Binding-site contacts:
Ligand atom O7 contacts residue THR312 of chain 1.C at 4.0 Å.
Ligand atom N2 contacts residue ASN283 of chain 1.C at 2.9 Å (h-bond).
Ligand atom C8 contacts residue ASN283 of chain 1.C at 3.9 Å.
Ligand atom C4 contacts residue ASN283 of chain 1.C at 4.2 Å.
Ligand atom C1 contacts residue ALA281 of chain 1.C at 4.3 Å (hydrophobic).
Ligand atom O7 contacts residue SER311 of chain 1.C at 3.2 Å (h-bond).
Ligand atom C2 contacts residue ASN283 of chain 1.C at 2.4 Å.
Ligand atom C5 contacts residue ASN283 of chain 1.C at 3.7 Å.
Ligand atom O6 contacts residue ARG558 of chain 1.C at 3.8 Å.
Ligand atom C7 contacts residue ASN283 of chain 1.C at 3.3 Å.
Ligand atom C7 contacts residue SER311 of chain 1.C at 3.8 Å.
Ligand atom C8 contacts residue SER311 of chain 1.C at 4.0 Å.
Ligand atom O5 contacts residue ALA281 of chain 1.C at 3.7 Å.
Ligand atom C3 contacts residue ASN283 of chain 1.C at 3.8 Å.
Ligand atom C1 contacts residue ASN283 of chain 1.C at 1.4 Å.
Ligand atom C6 contacts residue ALA281 of chain 1.C at 3.9 Å (hydrophobic).
Ligand atom O6 contacts residue ASP640 of chain 1.C at 4.1 Å.
Ligand atom C8 contacts residue THR312 of chain 1.C at 4.0 Å.
Ligand atom O5 contacts residue ASN283 of chain 1.C at 2.4 Å (h-bond).
Ligand atom C5 contacts residue ALA281 of chain 1.C at 4.0 Å (hydrophobic).
Ligand atom O7 contacts residue ASN283 of chain 1.C at 3.9 Å.

A protein and the small-molecule ligand that binds it are described below.
Small molecule (SMILES): CC(=O)N[C@@H]1[C@@H](O)[C@H](O)[C@@H](CO)O[C@H]1O

Sequence of chain 1.C:
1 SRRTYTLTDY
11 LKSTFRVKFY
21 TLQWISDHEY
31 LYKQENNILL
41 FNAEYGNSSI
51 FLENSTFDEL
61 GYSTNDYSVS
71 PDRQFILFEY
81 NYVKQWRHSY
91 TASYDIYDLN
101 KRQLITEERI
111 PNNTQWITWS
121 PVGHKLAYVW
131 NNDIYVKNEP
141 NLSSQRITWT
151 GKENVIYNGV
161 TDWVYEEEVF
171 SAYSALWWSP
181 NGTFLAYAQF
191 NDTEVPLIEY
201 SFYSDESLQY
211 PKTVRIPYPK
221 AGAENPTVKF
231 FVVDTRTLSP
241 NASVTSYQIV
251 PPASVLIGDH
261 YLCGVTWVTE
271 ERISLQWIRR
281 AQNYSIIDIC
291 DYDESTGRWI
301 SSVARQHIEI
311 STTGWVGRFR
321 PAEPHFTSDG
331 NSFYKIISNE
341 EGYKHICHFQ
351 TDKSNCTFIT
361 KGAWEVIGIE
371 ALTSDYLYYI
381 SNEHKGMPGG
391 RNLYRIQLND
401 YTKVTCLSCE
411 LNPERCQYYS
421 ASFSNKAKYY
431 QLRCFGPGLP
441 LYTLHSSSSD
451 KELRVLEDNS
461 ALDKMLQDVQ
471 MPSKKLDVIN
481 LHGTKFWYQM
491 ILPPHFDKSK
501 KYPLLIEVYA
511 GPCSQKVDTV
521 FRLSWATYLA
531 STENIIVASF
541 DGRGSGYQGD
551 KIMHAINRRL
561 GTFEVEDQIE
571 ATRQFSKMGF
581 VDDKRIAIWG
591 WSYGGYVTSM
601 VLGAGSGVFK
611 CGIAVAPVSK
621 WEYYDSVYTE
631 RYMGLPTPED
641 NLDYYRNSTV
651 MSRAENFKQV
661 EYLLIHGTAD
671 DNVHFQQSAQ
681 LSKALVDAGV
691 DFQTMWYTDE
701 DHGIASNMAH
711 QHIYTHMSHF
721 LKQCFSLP